Binding-site contacts:
Ligand atom C7 contacts residue CYS206 of chain 1.J at 3.6 Å (hydrophobic).
Ligand atom C5 contacts residue TYR204 of chain 1.J at 3.1 Å (hydrophobic).
Ligand atom N contacts residue TRP162 of chain 1.J at 2.7 Å (h-bond).
Ligand atom C3 contacts residue TRP72 of chain 1.F at 3.3 Å (hydrophobic).
Ligand atom C2 contacts residue TYR183 of chain 1.F at 4.1 Å (hydrophobic).
Ligand atom C9 contacts residue CYS207 of chain 1.J at 4.4 Å (hydrophobic).
Ligand atom C6 contacts residue TRP72 of chain 1.F at 4.1 Å (hydrophobic).
Ligand atom C6 contacts residue CYS206 of chain 1.J at 4.3 Å (hydrophobic).
Ligand atom C6 contacts residue TYR204 of chain 1.J at 3.8 Å (hydrophobic).
Ligand atom C1 contacts residue TYR204 of chain 1.J at 3.5 Å (hydrophobic).
Ligand atom BR contacts residue TYR204 of chain 1.J at 3.7 Å.
Ligand atom C4 contacts residue TYR108 of chain 1.J at 3.6 Å (hydrophobic).
Ligand atom O contacts residue TYR204 of chain 1.J at 3.7 Å.
Ligand atom C4 contacts residue TYR204 of chain 1.J at 2.6 Å (hydrophobic).
Ligand atom C2 contacts residue TYR204 of chain 1.J at 3.1 Å (hydrophobic).
Ligand atom C4 contacts residue TRP72 of chain 1.F at 4.0 Å (hydrophobic).
Ligand atom BR contacts residue TYR183 of chain 1.F at 4.0 Å.
Ligand atom C5 contacts residue TYR108 of chain 1.J at 3.6 Å (hydrophobic).
Ligand atom C10 contacts residue TYR211 of chain 1.J at 3.9 Å (hydrophobic).
Ligand atom O1 contacts residue CYS206 of chain 1.J at 4.1 Å.
Ligand atom C7 contacts residue TYR204 of chain 1.J at 4.3 Å (hydrophobic).
Ligand atom C12 contacts residue MET133 of chain 1.F at 4.3 Å (hydrophobic).
Ligand atom C2 contacts residue TRP72 of chain 1.F at 3.2 Å (hydrophobic).
Ligand atom C3 contacts residue TYR204 of chain 1.J at 3.0 Å (hydrophobic).
Ligand atom C contacts residue TYR204 of chain 1.J at 3.2 Å (hydrophobic).
Ligand atom N contacts residue TYR211 of chain 1.J at 4.3 Å.
Ligand atom O contacts residue TYR211 of chain 1.J at 4.4 Å.
Ligand atom C7 contacts residue CYS207 of chain 1.J at 4.4 Å (hydrophobic).
Ligand atom C9 contacts residue TYR211 of chain 1.J at 4.0 Å (hydrophobic).
Ligand atom BR contacts residue TRP72 of chain 1.F at 3.5 Å.
Ligand atom C11 contacts residue TRP162 of chain 1.J at 3.4 Å (hydrophobic).
Ligand atom C10 contacts residue TRP162 of chain 1.J at 3.1 Å (hydrophobic).
Ligand atom O1 contacts residue TYR183 of chain 1.F at 3.7 Å.
Ligand atom O1 contacts residue TRP72 of chain 1.F at 4.1 Å.
Ligand atom O1 contacts residue TYR204 of chain 1.J at 3.9 Å.
Ligand atom C1 contacts residue TRP72 of chain 1.F at 3.7 Å (hydrophobic).

Sequence of chain 1.J:
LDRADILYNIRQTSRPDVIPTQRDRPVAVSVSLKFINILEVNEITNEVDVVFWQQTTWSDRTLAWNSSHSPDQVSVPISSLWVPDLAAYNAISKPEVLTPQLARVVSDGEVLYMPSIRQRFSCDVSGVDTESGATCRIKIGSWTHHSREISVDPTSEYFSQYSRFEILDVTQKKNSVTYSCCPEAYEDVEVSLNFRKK

The small molecule below binds the protein below.
Small molecule (SMILES): O=C1CC2(CCNCC2)Oc2ccc(Br)cc21

Sequence of chain 1.F:
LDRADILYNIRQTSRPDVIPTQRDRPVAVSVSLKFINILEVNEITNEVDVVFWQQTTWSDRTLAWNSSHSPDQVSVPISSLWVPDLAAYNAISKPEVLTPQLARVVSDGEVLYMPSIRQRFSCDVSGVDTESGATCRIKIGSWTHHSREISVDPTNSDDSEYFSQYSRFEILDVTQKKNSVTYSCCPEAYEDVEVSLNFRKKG